Binding-site contacts:
Ligand atom N3B contacts residue SER34 of chain 1.B at 3.2 Å (h-bond).
Ligand atom O1A contacts residue THR38 of chain 1.B at 3.2 Å (h-bond).
Ligand atom O2G contacts residue LYS37 of chain 1.B at 2.7 Å (salt-bridge).
Ligand atom O3' contacts residue PHE53 of chain 1.B at 3.4 Å.
Ligand atom O3G contacts residue SER55 of chain 1.B at 2.4 Å (h-bond).
Ligand atom O6 contacts residue ASN137 of chain 1.B at 3.3 Å (h-bond).
Ligand atom O6 contacts residue LYS169 of chain 1.B at 3.2 Å (salt-bridge).
Ligand atom N2 contacts residue MET141 of chain 1.B at 3.4 Å.
Ligand atom O1B contacts residue GLY36 of chain 1.B at 3.3 Å (h-bond).
Ligand atom O2' contacts residue PRO51 of chain 1.B at 3.4 Å (h-bond).
Ligand atom PG contacts residue MG1 of chain 1.F at 3.2 Å.
Ligand atom N7 contacts residue ASN137 of chain 1.B at 3.1 Å (h-bond).
Ligand atom PB contacts residue LYS37 of chain 1.B at 3.5 Å.
Ligand atom O3' contacts residue PRO51 of chain 1.B at 3.4 Å (h-bond).
Ligand atom O3A contacts residue LYS37 of chain 1.B at 3.5 Å (salt-bridge).
Ligand atom O4' contacts residue LYS138 of chain 1.B at 3.2 Å (salt-bridge).
Ligand atom O2G contacts residue GLY82 of chain 1.B at 2.8 Å (h-bond).
Ligand atom N2 contacts residue ASP140 of chain 1.B at 3.0 Å (salt-bridge).
Ligand atom O2B contacts residue LYS37 of chain 1.B at 3.5 Å (salt-bridge).
Ligand atom N1 contacts residue ASP140 of chain 1.B at 3.0 Å (salt-bridge).
Ligand atom O2' contacts residue PHE49 of chain 1.B at 3.2 Å.
Ligand atom C6 contacts residue LYS138 of chain 1.B at 3.5 Å.
Ligand atom O1B contacts residue LYS37 of chain 1.B at 2.5 Å (salt-bridge).
Ligand atom N1 contacts residue LYS169 of chain 1.B at 3.5 Å.
Ligand atom O2B contacts residue MG1 of chain 1.F at 2.2 Å.
Ligand atom O1G contacts residue THR56 of chain 1.B at 2.8 Å (h-bond).
Ligand atom O3A contacts residue GLY36 of chain 1.B at 3.0 Å (h-bond).
Ligand atom C8 contacts residue SER39 of chain 1.B at 3.5 Å.
Ligand atom O6 contacts residue ALA168 of chain 1.B at 2.8 Å (h-bond).
Ligand atom N3B contacts residue MG1 of chain 1.F at 3.4 Å.
Ligand atom O1G contacts residue MG1 of chain 1.F at 2.0 Å.
Ligand atom O2A contacts residue PHE53 of chain 1.B at 3.2 Å.
Ligand atom O6 contacts residue SER167 of chain 1.B at 3.3 Å (h-bond).
Ligand atom O3G contacts residue SER33 of chain 1.B at 2.5 Å (h-bond).
Ligand atom C5' contacts residue PHE53 of chain 1.B at 3.6 Å (hydrophobic).
Ligand atom O2B contacts residue THR38 of chain 1.B at 2.9 Å (h-bond).
Ligand atom O1A contacts residue LYS37 of chain 1.B at 3.5 Å (salt-bridge).
Ligand atom O1A contacts residue SER39 of chain 1.B at 2.9 Å (h-bond).
Ligand atom PB contacts residue MG1 of chain 1.F at 3.3 Å.
Ligand atom O1A contacts residue GLY36 of chain 1.B at 3.3 Å.

The small molecule below binds the protein below.
Small molecule (SMILES): Nc1nc2c(ncn2[C@@H]2O[C@H](CO[P](=O)(O)O[P](=O)(O)NP(=O)(O)O)[C@@H](O)[C@H]2O)c(=O)[nH]1

Sequence of chain 1.B:
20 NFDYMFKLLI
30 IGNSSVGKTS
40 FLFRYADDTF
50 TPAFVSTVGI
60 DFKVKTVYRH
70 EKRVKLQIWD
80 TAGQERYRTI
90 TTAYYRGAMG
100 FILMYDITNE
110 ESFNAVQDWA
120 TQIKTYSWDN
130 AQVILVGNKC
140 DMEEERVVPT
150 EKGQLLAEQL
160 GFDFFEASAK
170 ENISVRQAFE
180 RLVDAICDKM